Sequence of chain 1.B:
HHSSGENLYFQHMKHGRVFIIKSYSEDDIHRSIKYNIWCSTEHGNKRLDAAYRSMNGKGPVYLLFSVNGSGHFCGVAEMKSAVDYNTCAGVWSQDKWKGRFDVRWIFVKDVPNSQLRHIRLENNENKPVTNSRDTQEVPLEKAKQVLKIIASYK

This protein binds this small molecule.
Small molecule (SMILES): Cc1[nH]nc2c(NC3CC3)ncnc12

Binding-site contacts:
Ligand atom C02 contacts residue TRP106 of chain 1.B at 3.7 Å (hydrophobic).
Ligand atom N13 contacts residue SER32 of chain 1.B at 3.5 Å.
Ligand atom C05 contacts residue LYS31 of chain 1.B at 3.8 Å.
Ligand atom N03 contacts residue TRP106 of chain 1.B at 3.8 Å.
Ligand atom C12 contacts residue SER32 of chain 1.B at 3.2 Å.
Ligand atom C14 contacts residue TRP106 of chain 1.B at 3.4 Å (hydrophobic).
Ligand atom C08 contacts residue CYS48 of chain 1.B at 3.2 Å (hydrophobic).
Ligand atom C06 contacts residue TRP47 of chain 1.B at 3.6 Å (hydrophobic).
Ligand atom C14 contacts residue SER32 of chain 1.B at 3.8 Å.
Ligand atom N11 contacts residue ASP37 of chain 1.B at 2.8 Å (salt-bridge).
Ligand atom N04 contacts residue LYS31 of chain 1.B at 3.7 Å.
Ligand atom N07 contacts residue TRP47 of chain 1.B at 3.2 Å.
Ligand atom C09 contacts residue TRP101 of chain 1.B at 3.2 Å (hydrophobic).
Ligand atom C09 contacts residue TRP106 of chain 1.B at 3.3 Å (hydrophobic).
Ligand atom C12 contacts residue ASP37 of chain 1.B at 3.2 Å.
Ligand atom C06 contacts residue ASP37 of chain 1.B at 3.9 Å.
Ligand atom C10 contacts residue TRP101 of chain 1.B at 3.2 Å (hydrophobic).
Ligand atom N07 contacts residue CYS48 of chain 1.B at 2.8 Å (h-bond).
Ligand atom N13 contacts residue TRP106 of chain 1.B at 3.6 Å.
Ligand atom N03 contacts residue ASP143 of chain 1.B at 3.0 Å (salt-bridge).
Ligand atom N03 contacts residue LYS31 of chain 1.B at 3.2 Å (salt-bridge).
Ligand atom C10 contacts residue TRP106 of chain 1.B at 3.8 Å (hydrophobic).
Ligand atom N04 contacts residue ASP143 of chain 1.B at 3.6 Å.
Ligand atom C02 contacts residue LYS31 of chain 1.B at 3.0 Å.
Ligand atom C01 contacts residue LYS31 of chain 1.B at 3.4 Å.
Ligand atom C06 contacts residue TRP106 of chain 1.B at 3.6 Å (hydrophobic).
Ligand atom N04 contacts residue TRP106 of chain 1.B at 3.6 Å.
Ligand atom C05 contacts residue TRP106 of chain 1.B at 3.3 Å (hydrophobic).
Ligand atom C12 contacts residue TYR33 of chain 1.B at 3.5 Å (hydrophobic).
Ligand atom C01 contacts residue TYR33 of chain 1.B at 3.5 Å (hydrophobic).
Ligand atom N11 contacts residue SER32 of chain 1.B at 3.5 Å (h-bond).
Ligand atom C12 contacts residue TRP106 of chain 1.B at 3.6 Å (hydrophobic).
Ligand atom C14 contacts residue TYR33 of chain 1.B at 3.8 Å (hydrophobic).
Ligand atom C08 contacts residue ASP37 of chain 1.B at 3.7 Å.
Ligand atom C08 contacts residue TRP47 of chain 1.B at 3.5 Å (hydrophobic).
Ligand atom C14 contacts residue LYS31 of chain 1.B at 3.4 Å.
Ligand atom N11 contacts residue TRP106 of chain 1.B at 3.6 Å.
Ligand atom C10 contacts residue CYS48 of chain 1.B at 3.0 Å (hydrophobic).
Ligand atom C09 contacts residue ASP37 of chain 1.B at 3.1 Å.
Ligand atom N13 contacts residue TYR33 of chain 1.B at 2.9 Å (h-bond).